Sequence of chain 1.B:
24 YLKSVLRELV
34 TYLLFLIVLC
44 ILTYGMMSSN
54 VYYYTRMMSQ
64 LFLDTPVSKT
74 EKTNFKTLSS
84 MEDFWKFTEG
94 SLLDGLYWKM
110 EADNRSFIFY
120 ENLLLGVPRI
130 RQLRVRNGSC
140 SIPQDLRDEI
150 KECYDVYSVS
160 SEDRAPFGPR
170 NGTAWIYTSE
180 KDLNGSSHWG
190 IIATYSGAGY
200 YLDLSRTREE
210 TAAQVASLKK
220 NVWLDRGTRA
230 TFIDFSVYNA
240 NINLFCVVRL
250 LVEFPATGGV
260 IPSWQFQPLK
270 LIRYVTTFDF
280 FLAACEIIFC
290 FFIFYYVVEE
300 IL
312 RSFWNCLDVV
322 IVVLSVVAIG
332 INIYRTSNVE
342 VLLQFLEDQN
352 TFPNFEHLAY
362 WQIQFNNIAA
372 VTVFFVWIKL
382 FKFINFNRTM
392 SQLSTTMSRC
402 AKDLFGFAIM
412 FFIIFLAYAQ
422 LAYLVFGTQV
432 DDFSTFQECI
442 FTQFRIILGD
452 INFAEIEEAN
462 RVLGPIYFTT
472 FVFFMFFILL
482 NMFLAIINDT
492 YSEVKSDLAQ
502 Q

Binding-site contacts:
Ligand atom C5 contacts residue ASN170 of chain 1.B at 3.6 Å.
Ligand atom C3 contacts residue ASN170 of chain 1.B at 3.8 Å.
Ligand atom C2 contacts residue ASN170 of chain 1.B at 2.5 Å.
Ligand atom O5 contacts residue ASN170 of chain 1.B at 2.2 Å (h-bond).
Ligand atom O4 contacts residue ASN220 of chain 1.B at 4.4 Å.
Ligand atom C4 contacts residue ASN170 of chain 1.B at 4.2 Å.
Ligand atom C8 contacts residue ASN170 of chain 1.B at 3.4 Å.
Ligand atom C1 contacts residue PRO168 of chain 1.B at 4.0 Å (hydrophobic).
Ligand atom C1 contacts residue ASN170 of chain 1.B at 1.4 Å.
Ligand atom O5 contacts residue PRO168 of chain 1.B at 4.1 Å.
Ligand atom C7 contacts residue ASN170 of chain 1.B at 3.7 Å.
Ligand atom N2 contacts residue ASN170 of chain 1.B at 3.0 Å.

This small molecule binds to this protein.
Small molecule (SMILES): CC(=O)N[C@@H]1[C@@H](O)[C@H](O)[C@@H](CO)O[C@H]1O